Sequence of chain 1.C:
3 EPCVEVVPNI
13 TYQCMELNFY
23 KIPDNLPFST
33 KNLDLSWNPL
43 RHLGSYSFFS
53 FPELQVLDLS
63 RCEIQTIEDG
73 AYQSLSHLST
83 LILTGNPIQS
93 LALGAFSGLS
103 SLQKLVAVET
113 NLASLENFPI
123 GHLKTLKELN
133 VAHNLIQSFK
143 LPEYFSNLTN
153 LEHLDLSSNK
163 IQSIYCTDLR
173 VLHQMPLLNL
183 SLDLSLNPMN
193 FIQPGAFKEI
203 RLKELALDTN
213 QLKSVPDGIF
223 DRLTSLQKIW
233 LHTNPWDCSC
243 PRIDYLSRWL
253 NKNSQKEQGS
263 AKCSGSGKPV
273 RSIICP

A protein and the small-molecule ligand that binds it are described below.
Small molecule (SMILES): CC(=O)N[C@H]1[C@H](O[C@H]2[C@H](O)[C@@H](NC(C)=O)CO[C@@H]2CO)O[C@H](CO)[C@@H](O[C@@H]2O[C@H](CO)[C@@H](O)[C@H](O)[C@@H]2O)[C@@H]1O

Binding-site contacts:
Ligand atom C6 contacts residue ARG203 of chain 1.C at 3.0 Å.
Ligand atom N2 contacts residue LEU179 of chain 1.C at 3.6 Å.
Ligand atom O7 contacts residue LEU179 of chain 1.C at 4.5 Å.
Ligand atom C1 contacts residue ASN181 of chain 1.C at 1.5 Å.
Ligand atom C7 contacts residue LEU179 of chain 1.C at 3.6 Å (hydrophobic).
Ligand atom O7 contacts residue ASN181 of chain 1.C at 2.6 Å (h-bond).
Ligand atom O5 contacts residue LEU179 of chain 1.C at 4.2 Å.
Ligand atom C8 contacts residue LEU179 of chain 1.C at 3.3 Å (hydrophobic).
Ligand atom N2 contacts residue ASN181 of chain 1.C at 3.0 Å (h-bond).
Ligand atom O6 contacts residue ARG203 of chain 1.C at 2.9 Å (salt-bridge).
Ligand atom C4 contacts residue LEU179 of chain 1.C at 4.0 Å (hydrophobic).
Ligand atom O5 contacts residue ARG203 of chain 1.C at 3.2 Å (salt-bridge).
Ligand atom C8 contacts residue ASN181 of chain 1.C at 3.9 Å.
Ligand atom C1 contacts residue LEU179 of chain 1.C at 3.2 Å (hydrophobic).
Ligand atom C3 contacts residue LEU179 of chain 1.C at 4.0 Å (hydrophobic).
Ligand atom C7 contacts residue ASN181 of chain 1.C at 2.9 Å.
Ligand atom O4 contacts residue LEU179 of chain 1.C at 3.6 Å.
Ligand atom C2 contacts residue LEU179 of chain 1.C at 4.0 Å (hydrophobic).
Ligand atom C1 contacts residue ARG203 of chain 1.C at 4.3 Å.
Ligand atom C5 contacts residue ASN181 of chain 1.C at 3.7 Å.
Ligand atom C2 contacts residue ASN181 of chain 1.C at 2.4 Å.
Ligand atom C5 contacts residue LEU179 of chain 1.C at 4.0 Å (hydrophobic).
Ligand atom C3 contacts residue ASN181 of chain 1.C at 3.8 Å.
Ligand atom C4 contacts residue ASN181 of chain 1.C at 4.2 Å.
Ligand atom O5 contacts residue ASN181 of chain 1.C at 2.4 Å (h-bond).
Ligand atom C5 contacts residue ARG203 of chain 1.C at 3.6 Å.